This protein binds this small molecule.
Small molecule (SMILES): CC(=O)N[C@@H]1[C@@H](O)[C@H](O)[C@@H](CO)O[C@H]1O

Binding-site contacts:
Ligand atom N2 contacts residue PHE114 of chain 1.G at 4.4 Å.
Ligand atom C3 contacts residue PHE114 of chain 1.G at 4.3 Å (hydrophobic).
Ligand atom C5 contacts residue ILE115 of chain 1.G at 4.3 Å (hydrophobic).
Ligand atom O5 contacts residue GLU113 of chain 1.G at 3.7 Å.
Ligand atom C5 contacts residue PHE114 of chain 1.G at 4.2 Å (hydrophobic).
Ligand atom C6 contacts residue GLU113 of chain 1.G at 3.2 Å.
Ligand atom C5 contacts residue ASN75 of chain 1.G at 3.7 Å.
Ligand atom C5 contacts residue GLU113 of chain 1.G at 4.3 Å.
Ligand atom C1 contacts residue PHE114 of chain 1.G at 3.7 Å (hydrophobic).
Ligand atom O6 contacts residue GLU113 of chain 1.G at 2.9 Å (salt-bridge).
Ligand atom O5 contacts residue ASN75 of chain 1.G at 2.4 Å (h-bond).
Ligand atom C1 contacts residue ASN75 of chain 1.G at 1.4 Å.
Ligand atom O7 contacts residue ASN75 of chain 1.G at 3.1 Å (h-bond).
Ligand atom C3 contacts residue ASN75 of chain 1.G at 3.7 Å.
Ligand atom C7 contacts residue ASN75 of chain 1.G at 3.1 Å.
Ligand atom C4 contacts residue ASN75 of chain 1.G at 4.1 Å.
Ligand atom C2 contacts residue PHE114 of chain 1.G at 4.3 Å (hydrophobic).
Ligand atom C2 contacts residue ASN75 of chain 1.G at 2.3 Å.
Ligand atom N2 contacts residue ASN75 of chain 1.G at 2.8 Å (h-bond).
Ligand atom O5 contacts residue PHE114 of chain 1.G at 4.3 Å.
Ligand atom C6 contacts residue ILE115 of chain 1.G at 4.1 Å (hydrophobic).
Ligand atom C8 contacts residue ASN75 of chain 1.G at 4.3 Å.

Sequence of chain 1.G:
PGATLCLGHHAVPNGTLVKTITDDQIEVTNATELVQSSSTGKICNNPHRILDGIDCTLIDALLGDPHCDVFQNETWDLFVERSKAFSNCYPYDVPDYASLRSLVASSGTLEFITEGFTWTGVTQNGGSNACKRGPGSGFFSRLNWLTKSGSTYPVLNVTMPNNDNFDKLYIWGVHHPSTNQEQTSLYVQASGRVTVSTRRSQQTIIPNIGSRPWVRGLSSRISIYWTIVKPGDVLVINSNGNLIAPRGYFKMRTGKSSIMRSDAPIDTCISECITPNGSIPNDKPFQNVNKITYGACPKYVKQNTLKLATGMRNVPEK